The protein below binds the small molecule below.
Small molecule (SMILES): NC(=O)CC[C@H](NC(=O)[C@@H]1C=CCN1C(=O)[C@@H](N)Cc1cnc[nH]1)C(=O)N[C@@H](Cc1ccccc1)C(=O)N[C@H](C=O)CCC(=O)O

Sequence of chain 1.C:
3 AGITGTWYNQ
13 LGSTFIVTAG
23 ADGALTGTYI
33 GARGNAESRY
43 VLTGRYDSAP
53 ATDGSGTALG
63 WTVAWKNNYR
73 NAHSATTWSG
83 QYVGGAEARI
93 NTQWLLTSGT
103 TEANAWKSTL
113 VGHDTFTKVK

Sequence of chain 1.B:
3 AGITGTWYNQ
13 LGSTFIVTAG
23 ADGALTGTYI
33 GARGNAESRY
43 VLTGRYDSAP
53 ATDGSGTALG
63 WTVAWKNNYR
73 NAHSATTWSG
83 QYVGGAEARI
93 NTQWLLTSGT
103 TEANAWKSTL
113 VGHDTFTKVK

Binding-site contacts:
Ligand atom CG contacts residue TYR42 of chain 1.B at 3.6 Å (hydrophobic).
Ligand atom NE2 contacts residue TRP67 of chain 1.B at 3.7 Å.
Ligand atom CD contacts residue TRP80 of chain 1.B at 3.9 Å (hydrophobic).
Ligand atom CD2 contacts residue SER76 of chain 1.B at 3.7 Å.
Ligand atom CE1 contacts residue TRP96 of chain 1.B at 3.9 Å (hydrophobic).
Ligand atom NE2 contacts residue TRP67 of chain 1.B at 3.8 Å.
Ligand atom NE2 contacts residue LEU98 of chain 1.B at 4.0 Å.
Ligand atom CD contacts residue ARG72 of chain 1.B at 3.3 Å.
Ligand atom OE1 contacts residue TRP80 of chain 1.B at 3.6 Å.
Ligand atom OE1 contacts residue THR78 of chain 1.B at 3.9 Å.
Ligand atom CE1 contacts residue TRP108 of chain 1.C at 3.5 Å (hydrophobic).
Ligand atom CE1 contacts residue SER76 of chain 1.B at 3.5 Å.
Ligand atom NE2 contacts residue LEU98 of chain 1.B at 3.6 Å.
Ligand atom CE2 contacts residue TRP108 of chain 1.C at 3.4 Å (hydrophobic).
Ligand atom OE1 contacts residue ARG72 of chain 1.B at 2.8 Å (salt-bridge).
Ligand atom OE1 contacts residue TRP96 of chain 1.B at 3.9 Å.
Ligand atom CG contacts residue TRP108 of chain 1.C at 3.4 Å (hydrophobic).
Ligand atom OE2 contacts residue ARG72 of chain 1.B at 2.5 Å (salt-bridge).
Ligand atom CB contacts residue TRP67 of chain 1.B at 3.8 Å (hydrophobic).
Ligand atom CB contacts residue TRP67 of chain 1.B at 3.6 Å (hydrophobic).
Ligand atom CD1 contacts residue TRP108 of chain 1.C at 3.5 Å (hydrophobic).
Ligand atom CA contacts residue TRP67 of chain 1.B at 3.8 Å (hydrophobic).
Ligand atom CB contacts residue TRP108 of chain 1.C at 3.8 Å (hydrophobic).
Ligand atom CG contacts residue TRP67 of chain 1.B at 3.9 Å (hydrophobic).
Ligand atom CD2 contacts residue TRP108 of chain 1.C at 3.3 Å (hydrophobic).
Ligand atom CD contacts residue ALA74 of chain 1.B at 3.8 Å (hydrophobic).
Ligand atom CE1 contacts residue TRP67 of chain 1.B at 3.3 Å (hydrophobic).
Ligand atom CZ contacts residue TRP96 of chain 1.B at 3.6 Å (hydrophobic).
Ligand atom CG contacts residue ALA74 of chain 1.B at 4.0 Å (hydrophobic).
Ligand atom CZ contacts residue TRP108 of chain 1.C at 3.6 Å (hydrophobic).
Ligand atom O contacts residue SER15 of chain 1.B at 3.6 Å.
Ligand atom CD contacts residue THR78 of chain 1.B at 3.9 Å.
Ligand atom CE1 contacts residue LEU98 of chain 1.B at 4.0 Å (hydrophobic).
Ligand atom OE2 contacts residue SER40 of chain 1.B at 3.4 Å (h-bond).
Ligand atom NE2 contacts residue THR78 of chain 1.B at 2.7 Å (h-bond).
Ligand atom O contacts residue ALA34 of chain 1.B at 3.6 Å.
Ligand atom NE2 contacts residue SER76 of chain 1.B at 2.7 Å (h-bond).
Ligand atom CE2 contacts residue LEU98 of chain 1.B at 3.8 Å (hydrophobic).
Ligand atom CB contacts residue TYR42 of chain 1.B at 3.5 Å (hydrophobic).
Ligand atom CB contacts residue TRP108 of chain 1.C at 4.0 Å (hydrophobic).